The small molecule below binds the protein below.
Small molecule (SMILES): CC(=O)N[C@H]1[C@H](O[C@H]2[C@H](O)[C@@H](NC(C)=O)CO[C@@H]2CO)O[C@H](CO)[C@@H](O[C@@H]2O[C@H](CO[C@H]3O[C@H](CO)[C@@H](O)[C@H](O)[C@@H]3O)[C@@H](O)[C@H](O[C@H]3O[C@H](CO)[C@@H](O)[C@H](O)[C@@H]3O[C@H]3O[C@H](CO)[C@@H](O)[C@H](O)[C@@H]3O)[C@@H]2O)[C@@H]1O

Binding-site contacts:
Ligand atom C6 contacts residue ILE311 of chain 1.A at 3.6 Å (hydrophobic).
Ligand atom O2 contacts residue GLN310 of chain 1.A at 3.5 Å (h-bond).
Ligand atom C4 contacts residue GLN310 of chain 1.A at 3.6 Å.
Ligand atom O5 contacts residue GLY373 of chain 1.A at 3.3 Å.
Ligand atom O3 contacts residue GLN310 of chain 1.A at 3.5 Å (h-bond).
Ligand atom O7 contacts residue THR374 of chain 1.A at 3.8 Å.
Ligand atom N2 contacts residue ASN119 of chain 3.A at 2.9 Å (h-bond).
Ligand atom O6 contacts residue ILE311 of chain 1.A at 3.7 Å.
Ligand atom C6 contacts residue GLY373 of chain 1.A at 3.5 Å.
Ligand atom O2 contacts residue ASN312 of chain 1.A at 3.6 Å.
Ligand atom O7 contacts residue ASN119 of chain 3.A at 2.7 Å (h-bond).
Ligand atom C7 contacts residue ASN119 of chain 3.A at 3.0 Å.
Ligand atom O4 contacts residue ASN312 of chain 1.A at 3.6 Å (h-bond).
Ligand atom C8 contacts residue TYR372 of chain 1.A at 3.7 Å (hydrophobic).
Ligand atom O4 contacts residue ARG313 of chain 1.A at 3.4 Å (salt-bridge).
Ligand atom O5 contacts residue THR374 of chain 1.A at 3.1 Å (h-bond).
Ligand atom O5 contacts residue ILE311 of chain 1.A at 3.7 Å.
Ligand atom C1 contacts residue THR374 of chain 1.A at 3.6 Å.
Ligand atom C3 contacts residue ASN312 of chain 1.A at 3.5 Å.
Ligand atom C2 contacts residue THR374 of chain 1.A at 3.6 Å.
Ligand atom O3 contacts residue ASN312 of chain 1.A at 2.9 Å (h-bond).
Ligand atom N2 contacts residue ASN312 of chain 1.A at 3.6 Å (h-bond).
Ligand atom O2 contacts residue ILE311 of chain 1.A at 3.4 Å.
Ligand atom C7 contacts residue ASN312 of chain 1.A at 3.7 Å.
Ligand atom C6 contacts residue TYR372 of chain 1.A at 3.4 Å (hydrophobic).
Ligand atom O5 contacts residue TYR372 of chain 1.A at 3.9 Å.
Ligand atom C1 contacts residue ASN119 of chain 3.A at 1.5 Å.
Ligand atom O3 contacts residue GLN310 of chain 1.A at 3.7 Å.
Ligand atom C8 contacts residue ASN312 of chain 1.A at 3.5 Å.
Ligand atom O2 contacts residue ARG313 of chain 1.A at 3.4 Å (salt-bridge).
Ligand atom C2 contacts residue ASN119 of chain 3.A at 2.4 Å.
Ligand atom C3 contacts residue GLN310 of chain 1.A at 3.4 Å.
Ligand atom O6 contacts residue THR374 of chain 1.A at 3.1 Å (h-bond).
Ligand atom O6 contacts residue GLY373 of chain 1.A at 2.8 Å (h-bond).
Ligand atom C5 contacts residue ASN119 of chain 3.A at 3.7 Å.
Ligand atom O5 contacts residue ASN119 of chain 3.A at 2.4 Å (h-bond).
Ligand atom C6 contacts residue GLN310 of chain 1.A at 3.9 Å.
Ligand atom O6 contacts residue TYR372 of chain 1.A at 3.5 Å.
Ligand atom C3 contacts residue ASN119 of chain 3.A at 3.8 Å.
Ligand atom O5 contacts residue ASN312 of chain 1.A at 3.9 Å.

Sequence of chain 1.A:
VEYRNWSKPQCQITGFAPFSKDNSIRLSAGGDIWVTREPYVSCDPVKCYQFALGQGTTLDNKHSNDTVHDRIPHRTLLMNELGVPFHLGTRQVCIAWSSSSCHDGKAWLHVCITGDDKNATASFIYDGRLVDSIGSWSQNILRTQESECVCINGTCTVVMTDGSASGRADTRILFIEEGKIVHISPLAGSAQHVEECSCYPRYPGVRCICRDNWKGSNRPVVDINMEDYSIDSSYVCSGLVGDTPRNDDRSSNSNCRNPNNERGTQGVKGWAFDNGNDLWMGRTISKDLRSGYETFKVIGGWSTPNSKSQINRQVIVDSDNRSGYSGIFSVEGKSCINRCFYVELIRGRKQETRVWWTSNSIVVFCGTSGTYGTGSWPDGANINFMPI

Sequence of chain 3.A:
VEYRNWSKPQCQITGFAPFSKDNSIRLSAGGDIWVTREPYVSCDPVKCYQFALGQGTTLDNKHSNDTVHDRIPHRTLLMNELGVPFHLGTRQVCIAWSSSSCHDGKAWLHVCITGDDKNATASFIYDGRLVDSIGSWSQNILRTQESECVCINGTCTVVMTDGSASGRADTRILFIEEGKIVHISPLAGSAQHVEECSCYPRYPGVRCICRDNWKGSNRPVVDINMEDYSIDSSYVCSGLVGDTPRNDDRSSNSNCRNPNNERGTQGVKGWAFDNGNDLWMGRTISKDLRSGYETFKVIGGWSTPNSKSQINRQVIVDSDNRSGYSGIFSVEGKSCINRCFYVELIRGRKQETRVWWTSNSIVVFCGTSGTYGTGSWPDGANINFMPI